Binding-site contacts:
Ligand atom N2 contacts residue ASN444 of chain 1.B at 2.9 Å (h-bond).
Ligand atom C7 contacts residue ASN444 of chain 1.B at 4.0 Å.
Ligand atom O5 contacts residue ASN444 of chain 1.B at 2.4 Å (h-bond).
Ligand atom N2 contacts residue PHE347 of chain 1.B at 4.4 Å.
Ligand atom C4 contacts residue ASN444 of chain 1.B at 4.3 Å.
Ligand atom C5 contacts residue ASN444 of chain 1.B at 3.7 Å.
Ligand atom C2 contacts residue ASN444 of chain 1.B at 2.5 Å.
Ligand atom C8 contacts residue ASN444 of chain 1.B at 4.4 Å.
Ligand atom C8 contacts residue PHE347 of chain 1.B at 3.6 Å (hydrophobic).
Ligand atom C1 contacts residue ILE443 of chain 1.B at 4.3 Å (hydrophobic).
Ligand atom C7 contacts residue PHE347 of chain 1.B at 4.1 Å (hydrophobic).
Ligand atom C3 contacts residue ASN444 of chain 1.B at 3.8 Å.
Ligand atom C1 contacts residue ASN444 of chain 1.B at 1.4 Å.

Sequence of chain 1.B:
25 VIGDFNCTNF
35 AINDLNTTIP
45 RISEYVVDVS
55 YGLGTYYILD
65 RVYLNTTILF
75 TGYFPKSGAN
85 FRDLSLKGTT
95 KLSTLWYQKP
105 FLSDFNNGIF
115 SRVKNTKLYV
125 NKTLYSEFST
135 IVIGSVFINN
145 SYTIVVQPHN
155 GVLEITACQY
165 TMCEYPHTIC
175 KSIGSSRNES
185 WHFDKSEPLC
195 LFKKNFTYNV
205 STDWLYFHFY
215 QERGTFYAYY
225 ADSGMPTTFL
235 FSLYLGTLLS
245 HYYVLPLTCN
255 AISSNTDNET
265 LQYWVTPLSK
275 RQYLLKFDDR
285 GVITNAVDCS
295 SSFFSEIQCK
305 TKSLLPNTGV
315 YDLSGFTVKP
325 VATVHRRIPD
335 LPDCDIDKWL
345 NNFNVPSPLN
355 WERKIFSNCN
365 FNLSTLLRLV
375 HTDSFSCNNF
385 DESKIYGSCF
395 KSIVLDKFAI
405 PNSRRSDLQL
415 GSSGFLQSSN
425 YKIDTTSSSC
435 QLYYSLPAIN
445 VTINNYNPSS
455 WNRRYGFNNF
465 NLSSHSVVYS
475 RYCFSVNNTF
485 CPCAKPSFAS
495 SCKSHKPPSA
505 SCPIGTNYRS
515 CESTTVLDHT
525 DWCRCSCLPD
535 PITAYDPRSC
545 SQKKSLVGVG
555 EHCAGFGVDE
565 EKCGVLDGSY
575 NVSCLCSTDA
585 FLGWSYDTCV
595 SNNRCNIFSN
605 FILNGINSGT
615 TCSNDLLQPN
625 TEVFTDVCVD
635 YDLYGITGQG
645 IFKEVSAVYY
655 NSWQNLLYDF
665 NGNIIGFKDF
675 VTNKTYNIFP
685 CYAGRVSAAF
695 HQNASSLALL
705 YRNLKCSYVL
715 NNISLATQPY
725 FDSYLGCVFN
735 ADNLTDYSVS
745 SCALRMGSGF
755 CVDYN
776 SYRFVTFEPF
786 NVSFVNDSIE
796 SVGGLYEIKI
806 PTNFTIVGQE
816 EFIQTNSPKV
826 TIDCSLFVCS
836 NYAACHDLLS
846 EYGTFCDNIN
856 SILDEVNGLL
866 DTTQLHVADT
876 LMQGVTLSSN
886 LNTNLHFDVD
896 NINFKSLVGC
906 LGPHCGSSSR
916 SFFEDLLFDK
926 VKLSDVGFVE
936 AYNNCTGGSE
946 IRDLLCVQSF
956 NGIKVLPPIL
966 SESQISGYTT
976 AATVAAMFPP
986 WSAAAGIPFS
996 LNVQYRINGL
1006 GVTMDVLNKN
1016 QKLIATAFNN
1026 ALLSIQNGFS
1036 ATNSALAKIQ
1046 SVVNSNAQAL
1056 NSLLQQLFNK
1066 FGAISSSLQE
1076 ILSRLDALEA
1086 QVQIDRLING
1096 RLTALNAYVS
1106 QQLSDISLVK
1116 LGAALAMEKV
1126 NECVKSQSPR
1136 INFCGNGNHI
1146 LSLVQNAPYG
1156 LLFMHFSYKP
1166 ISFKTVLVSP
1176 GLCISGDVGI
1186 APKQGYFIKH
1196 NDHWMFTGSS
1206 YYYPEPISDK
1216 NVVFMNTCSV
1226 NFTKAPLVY

This protein binds this small molecule.
Small molecule (SMILES): CC(=O)N[C@H]1[C@H](O[C@H]2[C@H](O)[C@@H](NC(C)=O)CO[C@@H]2CO)O[C@H](CO)[C@@H](O[C@@H]2O[C@H](CO)[C@@H](O)[C@H](O)[C@@H]2O)[C@@H]1O